Sequence of chain 2.A:
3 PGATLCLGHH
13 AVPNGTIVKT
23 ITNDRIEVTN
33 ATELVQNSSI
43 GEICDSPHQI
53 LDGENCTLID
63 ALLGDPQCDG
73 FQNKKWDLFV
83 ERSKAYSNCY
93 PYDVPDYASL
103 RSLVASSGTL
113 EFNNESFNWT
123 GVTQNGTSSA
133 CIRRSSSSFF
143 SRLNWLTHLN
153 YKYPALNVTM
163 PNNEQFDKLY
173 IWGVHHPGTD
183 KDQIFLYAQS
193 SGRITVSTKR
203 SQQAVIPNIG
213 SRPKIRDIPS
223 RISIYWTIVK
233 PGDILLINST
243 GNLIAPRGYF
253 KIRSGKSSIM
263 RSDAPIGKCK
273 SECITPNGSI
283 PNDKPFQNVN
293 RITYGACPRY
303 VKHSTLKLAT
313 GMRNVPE

Binding-site contacts:
Ligand atom C9 contacts residue SER222 of chain 2.A at 3.5 Å.
Ligand atom C10 contacts residue LEU188 of chain 2.A at 3.6 Å (hydrophobic).
Ligand atom C11 contacts residue THR149 of chain 2.A at 3.9 Å.
Ligand atom O8 contacts residue ILE220 of chain 2.A at 3.6 Å.
Ligand atom C8 contacts residue LEU188 of chain 2.A at 3.7 Å (hydrophobic).
Ligand atom O9 contacts residue TYR92 of chain 2.A at 3.3 Å (h-bond).
Ligand atom O9 contacts residue SER222 of chain 2.A at 2.6 Å (h-bond).
Ligand atom O1B contacts residue SER130 of chain 2.A at 3.3 Å.
Ligand atom N2 contacts residue PHE187 of chain 2.A at 3.9 Å.
Ligand atom N5 contacts residue THR129 of chain 2.A at 3.1 Å (h-bond).
Ligand atom O4 contacts residue ASP219 of chain 2.A at 2.8 Å (salt-bridge).
Ligand atom C11 contacts residue THR129 of chain 2.A at 3.9 Å.
Ligand atom C1 contacts residue SER130 of chain 2.A at 3.5 Å.
Ligand atom O3 contacts residue ASP219 of chain 2.A at 2.9 Å (salt-bridge).
Ligand atom O8 contacts residue TRP147 of chain 2.A at 3.8 Å.
Ligand atom C4 contacts residue ASP219 of chain 2.A at 3.5 Å.
Ligand atom C3 contacts residue ASP219 of chain 2.A at 3.5 Å.
Ligand atom C8 contacts residue PHE187 of chain 2.A at 3.6 Å (hydrophobic).
Ligand atom O1B contacts residue SER131 of chain 2.A at 2.7 Å (h-bond).
Ligand atom C4 contacts residue THR129 of chain 2.A at 3.2 Å.
Ligand atom O4 contacts residue ILE220 of chain 2.A at 4.0 Å.
Ligand atom O8 contacts residue TYR92 of chain 2.A at 2.8 Å (h-bond).
Ligand atom C11 contacts residue GLY128 of chain 2.A at 3.6 Å.
Ligand atom O4 contacts residue THR129 of chain 2.A at 3.6 Å (h-bond).
Ligand atom C5 contacts residue THR129 of chain 2.A at 3.7 Å.
Ligand atom O1A contacts residue SER130 of chain 2.A at 2.7 Å (h-bond).
Ligand atom C1 contacts residue SER131 of chain 2.A at 3.7 Å.
Ligand atom O7 contacts residue LEU188 of chain 2.A at 3.6 Å.
Ligand atom O10 contacts residue LEU188 of chain 2.A at 3.2 Å.
Ligand atom C1 contacts residue PHE187 of chain 2.A at 3.9 Å (hydrophobic).
Ligand atom O1A contacts residue SER131 of chain 2.A at 3.9 Å.
Ligand atom C11 contacts residue TRP147 of chain 2.A at 3.7 Å (hydrophobic).
Ligand atom C8 contacts residue TYR92 of chain 2.A at 3.6 Å (hydrophobic).
Ligand atom C10 contacts residue THR129 of chain 2.A at 4.0 Å.
Ligand atom C7 contacts residue TRP147 of chain 2.A at 3.8 Å (hydrophobic).
Ligand atom C9 contacts residue TYR92 of chain 2.A at 3.3 Å (hydrophobic).
Ligand atom C7 contacts residue LEU188 of chain 2.A at 3.9 Å (hydrophobic).
Ligand atom N5 contacts residue TRP147 of chain 2.A at 3.7 Å.
Ligand atom O1A contacts residue ILE220 of chain 2.A at 3.2 Å.
Ligand atom C3 contacts residue ASP184 of chain 2.A at 3.9 Å.

The small molecule below binds the protein below.
Small molecule (SMILES): CC(=O)N[C@@H]1[C@@H](O)[C@H](O[C@@H]2O[C@H](CO[C@]3(C(=O)O)C[C@H](O)[C@@H](NC(C)=O)[C@H]([C@H](O)[C@H](O)CO)O3)[C@H](O)[C@H](O)[C@H]2O)[C@@H](CO)O[C@H]1O